Sequence of chain 2.A:
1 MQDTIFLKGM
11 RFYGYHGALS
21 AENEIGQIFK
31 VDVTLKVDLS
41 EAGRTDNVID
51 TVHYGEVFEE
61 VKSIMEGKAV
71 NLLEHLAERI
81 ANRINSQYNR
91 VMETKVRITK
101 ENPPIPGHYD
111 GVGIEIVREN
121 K

Sequence of chain 8.A:
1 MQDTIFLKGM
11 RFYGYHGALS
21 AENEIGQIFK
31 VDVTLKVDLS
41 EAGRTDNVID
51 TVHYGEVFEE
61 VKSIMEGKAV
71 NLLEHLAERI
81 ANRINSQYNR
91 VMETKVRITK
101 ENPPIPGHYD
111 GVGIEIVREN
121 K

Binding-site contacts:
Ligand atom C18 contacts residue PRO104 of chain 2.A at 3.6 Å (hydrophobic).
Ligand atom C2 contacts residue GLU74 of chain 2.A at 4.0 Å.
Ligand atom C24 contacts residue HIS53 of chain 3.A at 3.5 Å.
Ligand atom N7 contacts residue TYR54 of chain 3.A at 2.9 Å (h-bond).
Ligand atom N1 contacts residue THR51 of chain 3.A at 3.2 Å.
Ligand atom C6 contacts residue TYR54 of chain 3.A at 2.9 Å (hydrophobic).
Ligand atom O5 contacts residue LEU72 of chain 2.A at 3.3 Å.
Ligand atom N7 contacts residue LYS100 of chain 2.A at 3.7 Å.
Ligand atom N9 contacts residue HIS53 of chain 3.A at 4.0 Å.
Ligand atom S28 contacts residue PRO106 of chain 2.A at 2.9 Å.
Ligand atom O5 contacts residue TYR54 of chain 3.A at 3.4 Å (h-bond).
Ligand atom N3 contacts residue LEU72 of chain 2.A at 3.8 Å.
Ligand atom N9 contacts residue TYR54 of chain 3.A at 3.6 Å.
Ligand atom C4 contacts residue LEU72 of chain 2.A at 3.6 Å (hydrophobic).
Ligand atom C21 contacts residue PRO104 of chain 2.A at 3.1 Å (hydrophobic).
Ligand atom N20 contacts residue PRO104 of chain 2.A at 3.6 Å (h-bond).
Ligand atom N8 contacts residue TYR54 of chain 3.A at 3.7 Å.
Ligand atom N3 contacts residue TYR54 of chain 3.A at 3.4 Å.
Ligand atom C35 contacts residue PRO106 of chain 2.A at 2.8 Å (hydrophobic).
Ligand atom C34 contacts residue PRO106 of chain 2.A at 3.4 Å (hydrophobic).
Ligand atom C29 contacts residue PRO106 of chain 2.A at 3.6 Å (hydrophobic).
Ligand atom N11 contacts residue TYR54 of chain 3.A at 3.6 Å.
Ligand atom C23 contacts residue HIS53 of chain 3.A at 3.3 Å.
Ligand atom N11 contacts residue HIS53 of chain 3.A at 3.8 Å.
Ligand atom C35 contacts residue TYR15 of chain 8.A at 3.5 Å (hydrophobic).
Ligand atom C17 contacts residue TYR54 of chain 3.A at 4.0 Å (hydrophobic).
Ligand atom N1 contacts residue VAL52 of chain 3.A at 2.6 Å (h-bond).
Ligand atom N1 contacts residue GLU74 of chain 2.A at 3.1 Å (salt-bridge).
Ligand atom C4 contacts residue TYR54 of chain 3.A at 3.2 Å (hydrophobic).
Ligand atom O19 contacts residue PRO104 of chain 2.A at 3.2 Å (h-bond).
Ligand atom N7 contacts residue ALA18 of chain 2.A at 3.9 Å.
Ligand atom C13 contacts residue ALA18 of chain 2.A at 3.4 Å (hydrophobic).
Ligand atom C10 contacts residue TYR54 of chain 3.A at 3.4 Å (hydrophobic).
Ligand atom O5 contacts residue GLU74 of chain 2.A at 4.0 Å.
Ligand atom C2 contacts residue VAL52 of chain 3.A at 3.9 Å (hydrophobic).
Ligand atom N3 contacts residue GLU74 of chain 2.A at 3.4 Å (salt-bridge).
Ligand atom O5 contacts residue ASN71 of chain 2.A at 3.5 Å (h-bond).
Ligand atom O5 contacts residue LEU73 of chain 2.A at 3.1 Å (h-bond).
Ligand atom C2 contacts residue TYR54 of chain 3.A at 3.5 Å (hydrophobic).
Ligand atom O19 contacts residue ILE105 of chain 2.A at 3.2 Å.

Sequence of chain 3.A:
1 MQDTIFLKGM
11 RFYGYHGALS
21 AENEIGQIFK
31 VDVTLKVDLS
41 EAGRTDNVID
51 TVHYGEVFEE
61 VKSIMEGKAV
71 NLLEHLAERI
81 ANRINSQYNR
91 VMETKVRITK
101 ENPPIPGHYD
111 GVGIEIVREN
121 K

The small molecule below binds the protein below.
Small molecule (SMILES): Nc1nc(O)c2nn(-c3cccc(C(=O)NCc4ccccc4Sc4ccccc4CO)c3)nc2n1